This protein binds this small molecule.
Small molecule (SMILES): CC(C)CCC[C@@H](C)[C@H]1CC[C@H]2[C@@H]3CC=C4C[C@@H](O)CC[C@]4(C)[C@H]3CC[C@]12C

Sequence of chain 1.A:
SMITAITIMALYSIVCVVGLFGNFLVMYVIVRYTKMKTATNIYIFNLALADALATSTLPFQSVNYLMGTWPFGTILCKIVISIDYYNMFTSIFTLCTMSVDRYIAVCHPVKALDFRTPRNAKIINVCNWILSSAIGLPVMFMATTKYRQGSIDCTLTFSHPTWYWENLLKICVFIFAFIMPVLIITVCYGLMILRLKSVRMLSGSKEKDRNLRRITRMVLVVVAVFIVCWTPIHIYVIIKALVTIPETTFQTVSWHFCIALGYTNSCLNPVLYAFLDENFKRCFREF

Binding-site contacts:
Ligand atom C16 contacts residue ALA198 of chain 1.A at 3.7 Å (hydrophobic).
Ligand atom C2 contacts residue TRP229 of chain 1.A at 4.2 Å (hydrophobic).
Ligand atom C12 contacts residue ILE199 of chain 1.A at 3.7 Å (hydrophobic).
Ligand atom C15 contacts residue ALA198 of chain 1.A at 4.3 Å (hydrophobic).
Ligand atom C1 contacts residue MET206 of chain 1.A at 4.1 Å (hydrophobic).
Ligand atom C8 contacts residue LEU195 of chain 1.F at 4.3 Å (hydrophobic).
Ligand atom C19 contacts residue LEU232 of chain 1.A at 3.8 Å (hydrophobic).
Ligand atom C21 contacts residue ILE199 of chain 1.A at 3.9 Å (hydrophobic).
Ligand atom C20 contacts residue PHE240 of chain 1.A at 4.1 Å (hydrophobic).
Ligand atom C7 contacts residue ALA198 of chain 1.A at 4.5 Å (hydrophobic).
Ligand atom C15 contacts residue LEU195 of chain 1.F at 3.9 Å (hydrophobic).
Ligand atom C25 contacts residue PHE157 of chain 1.A at 4.4 Å (hydrophobic).
Ligand atom C11 contacts residue ILE199 of chain 1.A at 4.4 Å (hydrophobic).
Ligand atom C21 contacts residue PHE240 of chain 1.A at 4.2 Å (hydrophobic).
Ligand atom C25 contacts residue PHE240 of chain 1.A at 3.9 Å (hydrophobic).
Ligand atom C17 contacts residue ILE199 of chain 1.A at 4.4 Å (hydrophobic).
Ligand atom C1 contacts residue PRO202 of chain 1.A at 4.2 Å (hydrophobic).
Ligand atom C13 contacts residue ALA198 of chain 1.A at 4.3 Å (hydrophobic).
Ligand atom C19 contacts residue TRP229 of chain 1.A at 4.1 Å (hydrophobic).
Ligand atom C17 contacts residue ALA198 of chain 1.A at 4.1 Å (hydrophobic).
Ligand atom C24 contacts residue PHE240 of chain 1.A at 3.6 Å (hydrophobic).
Ligand atom C26 contacts residue LEU195 of chain 1.A at 3.7 Å (hydrophobic).
Ligand atom C2 contacts residue MET206 of chain 1.A at 4.0 Å (hydrophobic).
Ligand atom C12 contacts residue ALA198 of chain 1.A at 4.3 Å (hydrophobic).
Ligand atom O1 contacts residue TRP229 of chain 1.A at 4.2 Å.
Ligand atom C27 contacts residue PHE240 of chain 1.F at 4.2 Å (hydrophobic).
Ligand atom C26 contacts residue PHE157 of chain 1.A at 3.7 Å (hydrophobic).
Ligand atom O1 contacts residue MET206 of chain 1.A at 4.5 Å.
Ligand atom C18 contacts residue CYS236 of chain 1.A at 4.1 Å (hydrophobic).
Ligand atom C7 contacts residue LEU195 of chain 1.F at 4.2 Å (hydrophobic).
Ligand atom C8 contacts residue ALA198 of chain 1.A at 4.5 Å (hydrophobic).
Ligand atom C4 contacts residue TRP229 of chain 1.A at 4.0 Å (hydrophobic).
Ligand atom C24 contacts residue PHE240 of chain 1.F at 4.4 Å (hydrophobic).
Ligand atom C11 contacts residue LEU233 of chain 1.A at 4.2 Å (hydrophobic).
Ligand atom C22 contacts residue PHE240 of chain 1.A at 3.9 Å (hydrophobic).
Ligand atom C23 contacts residue PHE240 of chain 1.A at 3.6 Å (hydrophobic).
Ligand atom C14 contacts residue ALA198 of chain 1.A at 3.6 Å (hydrophobic).

Sequence of chain 1.F:
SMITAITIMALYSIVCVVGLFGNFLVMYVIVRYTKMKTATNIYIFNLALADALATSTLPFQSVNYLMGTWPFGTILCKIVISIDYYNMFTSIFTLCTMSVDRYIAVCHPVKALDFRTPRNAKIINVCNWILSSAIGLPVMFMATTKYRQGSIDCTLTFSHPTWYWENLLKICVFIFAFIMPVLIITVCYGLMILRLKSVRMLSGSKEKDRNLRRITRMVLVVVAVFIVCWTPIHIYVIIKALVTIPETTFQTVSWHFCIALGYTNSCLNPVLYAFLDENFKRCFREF